Sequence of chain 1.B:
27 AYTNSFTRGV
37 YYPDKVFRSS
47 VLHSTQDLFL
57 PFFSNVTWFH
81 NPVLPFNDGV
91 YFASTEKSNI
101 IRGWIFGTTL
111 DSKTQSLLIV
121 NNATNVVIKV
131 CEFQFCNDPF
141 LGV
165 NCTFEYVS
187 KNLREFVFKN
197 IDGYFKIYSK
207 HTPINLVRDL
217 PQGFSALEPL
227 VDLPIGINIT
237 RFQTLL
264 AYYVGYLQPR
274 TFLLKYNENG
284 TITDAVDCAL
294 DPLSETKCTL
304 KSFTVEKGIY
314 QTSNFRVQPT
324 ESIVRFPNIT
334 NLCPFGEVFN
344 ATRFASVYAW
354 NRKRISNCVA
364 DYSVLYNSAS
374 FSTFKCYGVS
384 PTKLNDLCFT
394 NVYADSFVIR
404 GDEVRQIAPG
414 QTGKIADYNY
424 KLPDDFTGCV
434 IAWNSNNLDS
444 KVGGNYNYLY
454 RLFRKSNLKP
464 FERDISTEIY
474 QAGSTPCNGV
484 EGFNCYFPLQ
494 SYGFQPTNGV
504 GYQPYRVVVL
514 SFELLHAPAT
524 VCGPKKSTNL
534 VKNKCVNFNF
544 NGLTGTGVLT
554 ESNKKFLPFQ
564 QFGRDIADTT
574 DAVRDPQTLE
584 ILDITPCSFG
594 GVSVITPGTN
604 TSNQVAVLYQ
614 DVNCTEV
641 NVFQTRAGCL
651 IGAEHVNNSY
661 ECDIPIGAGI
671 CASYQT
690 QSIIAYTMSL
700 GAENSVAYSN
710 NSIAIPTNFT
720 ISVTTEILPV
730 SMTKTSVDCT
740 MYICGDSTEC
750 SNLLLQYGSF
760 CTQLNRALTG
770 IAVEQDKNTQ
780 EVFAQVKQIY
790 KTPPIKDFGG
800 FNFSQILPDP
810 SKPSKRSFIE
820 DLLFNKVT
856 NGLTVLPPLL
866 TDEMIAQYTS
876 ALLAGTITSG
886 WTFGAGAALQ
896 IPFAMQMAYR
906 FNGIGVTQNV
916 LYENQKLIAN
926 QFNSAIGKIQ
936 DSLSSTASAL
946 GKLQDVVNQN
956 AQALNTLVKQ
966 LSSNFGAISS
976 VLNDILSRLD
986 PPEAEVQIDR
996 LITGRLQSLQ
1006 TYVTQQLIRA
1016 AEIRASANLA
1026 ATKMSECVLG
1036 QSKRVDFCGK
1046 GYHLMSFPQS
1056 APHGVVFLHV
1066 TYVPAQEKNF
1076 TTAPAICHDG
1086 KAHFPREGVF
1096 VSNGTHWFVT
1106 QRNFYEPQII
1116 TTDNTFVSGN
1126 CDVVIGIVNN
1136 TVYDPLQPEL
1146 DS

Binding-site contacts:
Ligand atom C6 contacts residue ALA344 of chain 1.B at 4.3 Å (hydrophobic).
Ligand atom C3 contacts residue NAG2 of chain 1.O at 3.4 Å.
Ligand atom C1 contacts residue NAG1 of chain 1.O at 3.5 Å.
Ligand atom C2 contacts residue NAG1 of chain 1.O at 4.3 Å.
Ligand atom O5 contacts residue NAG1 of chain 1.O at 3.8 Å.
Ligand atom C2 contacts residue NAG2 of chain 1.O at 4.1 Å.
Ligand atom C6 contacts residue THR345 of chain 1.B at 4.4 Å.
Ligand atom O5 contacts residue LEU441 of chain 1.B at 4.0 Å.
Ligand atom O3 contacts residue THR345 of chain 1.B at 4.2 Å.
Ligand atom C3 contacts residue NAG1 of chain 1.O at 4.1 Å.
Ligand atom C6 contacts residue NAG1 of chain 1.O at 3.6 Å.
Ligand atom C3 contacts residue THR345 of chain 1.B at 4.5 Å.
Ligand atom C4 contacts residue THR345 of chain 1.B at 3.5 Å.
Ligand atom C6 contacts residue ASN343 of chain 1.B at 4.0 Å.
Ligand atom O4 contacts residue THR345 of chain 1.B at 2.4 Å (h-bond).
Ligand atom O3 contacts residue NAG2 of chain 1.O at 2.9 Å (h-bond).
Ligand atom C4 contacts residue NAG2 of chain 1.O at 4.5 Å.
Ligand atom C5 contacts residue NAG1 of chain 1.O at 3.5 Å.
Ligand atom C4 contacts residue NAG1 of chain 1.O at 4.3 Å.
Ligand atom O2 contacts residue NAG2 of chain 1.O at 3.7 Å.
Ligand atom C5 contacts residue THR345 of chain 1.B at 4.5 Å.

The protein below binds the small molecule below.
Small molecule (SMILES): C[C@@H]1O[C@@H](O)[C@@H](O)[C@H](O)[C@@H]1O